The protein below binds the small molecule below.
Small molecule (SMILES): CC(=O)N[C@H]1CO[C@H](CO[C@@H]2O[C@@H](C)[C@@H](O)[C@@H](O)[C@@H]2O)[C@@H](O)[C@@H]1O

Sequence of chain 1.A:
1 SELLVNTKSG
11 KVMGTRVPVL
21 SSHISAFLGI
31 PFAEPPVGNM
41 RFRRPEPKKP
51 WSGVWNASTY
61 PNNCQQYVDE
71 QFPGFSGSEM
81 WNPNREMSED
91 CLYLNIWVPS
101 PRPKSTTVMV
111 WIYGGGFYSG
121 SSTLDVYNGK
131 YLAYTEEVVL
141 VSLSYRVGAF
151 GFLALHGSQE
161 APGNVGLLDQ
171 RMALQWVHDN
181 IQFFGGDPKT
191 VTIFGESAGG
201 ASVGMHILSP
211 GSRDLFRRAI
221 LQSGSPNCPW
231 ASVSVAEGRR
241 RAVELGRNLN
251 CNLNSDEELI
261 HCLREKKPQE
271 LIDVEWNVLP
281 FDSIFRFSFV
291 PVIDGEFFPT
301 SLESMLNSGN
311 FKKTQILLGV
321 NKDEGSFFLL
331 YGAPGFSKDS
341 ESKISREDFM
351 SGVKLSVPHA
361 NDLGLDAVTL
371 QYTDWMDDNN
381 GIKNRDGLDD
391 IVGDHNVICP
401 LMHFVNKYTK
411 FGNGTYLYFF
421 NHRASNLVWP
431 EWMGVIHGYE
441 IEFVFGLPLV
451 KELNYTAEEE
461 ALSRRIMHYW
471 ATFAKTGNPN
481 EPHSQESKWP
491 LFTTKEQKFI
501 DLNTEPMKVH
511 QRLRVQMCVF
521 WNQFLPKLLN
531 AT

Binding-site contacts:
Ligand atom C6 contacts residue SER58 of chain 1.A at 4.1 Å.
Ligand atom C1 contacts residue THR59 of chain 1.A at 4.4 Å.
Ligand atom C2 contacts residue ASN56 of chain 1.A at 2.5 Å.
Ligand atom O5 contacts residue SER58 of chain 1.A at 3.3 Å (h-bond).
Ligand atom C6 contacts residue THR59 of chain 1.A at 3.7 Å.
Ligand atom O5 contacts residue THR59 of chain 1.A at 4.0 Å.
Ligand atom C5 contacts residue SER58 of chain 1.A at 3.5 Å.
Ligand atom C1 contacts residue SER58 of chain 1.A at 3.4 Å.
Ligand atom C3 contacts residue ASN56 of chain 1.A at 3.8 Å.
Ligand atom C1 contacts residue ASN56 of chain 1.A at 1.4 Å.
Ligand atom N2 contacts residue ASN56 of chain 1.A at 2.9 Å (h-bond).
Ligand atom C5 contacts residue ASN56 of chain 1.A at 3.7 Å.
Ligand atom C7 contacts residue ASN56 of chain 1.A at 3.4 Å.
Ligand atom O7 contacts residue ASN56 of chain 1.A at 3.5 Å (h-bond).
Ligand atom O5 contacts residue ASN56 of chain 1.A at 2.4 Å (h-bond).
Ligand atom C4 contacts residue ASN56 of chain 1.A at 4.2 Å.
Ligand atom O6 contacts residue THR59 of chain 1.A at 4.2 Å.